Binding-site contacts:
Ligand atom C6 contacts residue SER27 of chain 3.A at 3.6 Å.
Ligand atom C1 contacts residue EDP1 of chain 3.B at 0.8 Å.
Ligand atom O8 contacts residue EDP1 of chain 3.B at 0.7 Å (h-bond).
Ligand atom O7 contacts residue EDP1 of chain 3.B at 0.7 Å (h-bond).
Ligand atom C6 contacts residue EDP1 of chain 3.B at 0.9 Å.
Ligand atom N3 contacts residue EDP1 of chain 3.B at 0.8 Å.
Ligand atom N5 contacts residue SER27 of chain 3.A at 2.8 Å (h-bond).
Ligand atom C16 contacts residue SER27 of chain 24.A at 2.8 Å.
Ligand atom C12 contacts residue LEU81 of chain 24.A at 4.0 Å (hydrophobic).
Ligand atom S9 contacts residue EDP1 of chain 3.B at 0.5 Å.
Ligand atom C4 contacts residue ARG59 of chain 24.A at 4.0 Å.
Ligand atom C12 contacts residue LEU81 of chain 3.A at 3.9 Å (hydrophobic).
Ligand atom C13 contacts residue EDP1 of chain 3.B at 2.7 Å.
Ligand atom C15 contacts residue LEU24 of chain 3.A at 4.1 Å (hydrophobic).
Ligand atom C17 contacts residue SER27 of chain 24.A at 3.1 Å.
Ligand atom O7 contacts residue LEU24 of chain 3.A at 3.2 Å.
Ligand atom C4 contacts residue EDP1 of chain 3.B at 0.8 Å.
Ligand atom C4 contacts residue SER27 of chain 3.A at 3.6 Å.
Ligand atom C15 contacts residue ARG59 of chain 3.A at 2.8 Å.
Ligand atom S9 contacts residue LEU31 of chain 3.A at 4.1 Å.
Ligand atom O8 contacts residue LEU24 of chain 24.A at 3.6 Å.
Ligand atom C13 contacts residue LEU81 of chain 3.A at 3.9 Å (hydrophobic).
Ligand atom C14 contacts residue EDP1 of chain 3.B at 0.8 Å.
Ligand atom O8 contacts residue ARG59 of chain 24.A at 3.9 Å.
Ligand atom C18 contacts residue ALA55 of chain 24.A at 3.7 Å (hydrophobic).
Ligand atom C15 contacts residue EDP1 of chain 3.B at 0.8 Å.
Ligand atom C18 contacts residue ARG59 of chain 3.A at 3.9 Å.
Ligand atom S9 contacts residue SER27 of chain 3.A at 3.6 Å.
Ligand atom O8 contacts residue SER27 of chain 24.A at 3.2 Å (h-bond).
Ligand atom N5 contacts residue EDP1 of chain 3.B at 0.9 Å.
Ligand atom N3 contacts residue ARG59 of chain 24.A at 3.5 Å.
Ligand atom C18 contacts residue SER27 of chain 24.A at 3.3 Å.
Ligand atom C2 contacts residue EDP1 of chain 3.B at 0.9 Å.
Ligand atom C18 contacts residue EDP1 of chain 3.B at 1.7 Å.
Ligand atom N3 contacts residue LEU24 of chain 24.A at 4.0 Å.
Ligand atom O7 contacts residue SER27 of chain 3.A at 3.6 Å (h-bond).
Ligand atom C12 contacts residue EDP1 of chain 3.B at 1.2 Å.
Ligand atom C13 contacts residue TYR28 of chain 24.A at 3.7 Å (hydrophobic).
Ligand atom C16 contacts residue EDP1 of chain 3.B at 0.8 Å.
Ligand atom C17 contacts residue EDP1 of chain 3.B at 0.5 Å.

A protein and the small-molecule ligand that binds it are described below.
Small molecule (SMILES): CCC[C@@H](C)C1(CC)C(=O)NC(=S)NC1=O

Sequence of chain 24.A:
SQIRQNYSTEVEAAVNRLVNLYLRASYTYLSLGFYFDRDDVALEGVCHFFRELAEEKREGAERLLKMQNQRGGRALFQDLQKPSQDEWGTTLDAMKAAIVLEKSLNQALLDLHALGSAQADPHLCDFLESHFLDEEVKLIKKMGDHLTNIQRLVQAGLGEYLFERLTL

Sequence of chain 3.A:
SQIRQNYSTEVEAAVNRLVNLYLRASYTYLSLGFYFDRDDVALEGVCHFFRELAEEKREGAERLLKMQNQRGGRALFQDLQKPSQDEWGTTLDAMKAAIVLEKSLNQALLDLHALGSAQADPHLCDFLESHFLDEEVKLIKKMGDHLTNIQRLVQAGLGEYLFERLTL